Sequence of chain 1.B:
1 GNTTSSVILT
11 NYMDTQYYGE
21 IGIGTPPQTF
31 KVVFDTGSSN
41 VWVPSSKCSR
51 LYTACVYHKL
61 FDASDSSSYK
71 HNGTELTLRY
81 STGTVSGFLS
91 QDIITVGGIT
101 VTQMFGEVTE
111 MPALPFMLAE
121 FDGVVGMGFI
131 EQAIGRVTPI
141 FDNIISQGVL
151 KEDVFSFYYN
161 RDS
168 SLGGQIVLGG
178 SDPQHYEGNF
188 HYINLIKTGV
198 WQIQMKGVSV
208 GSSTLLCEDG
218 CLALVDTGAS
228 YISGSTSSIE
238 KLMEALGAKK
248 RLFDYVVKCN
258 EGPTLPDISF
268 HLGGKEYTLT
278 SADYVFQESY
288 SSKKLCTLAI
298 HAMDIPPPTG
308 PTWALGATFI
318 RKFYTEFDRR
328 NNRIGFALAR

Sequence of chain 1.A:
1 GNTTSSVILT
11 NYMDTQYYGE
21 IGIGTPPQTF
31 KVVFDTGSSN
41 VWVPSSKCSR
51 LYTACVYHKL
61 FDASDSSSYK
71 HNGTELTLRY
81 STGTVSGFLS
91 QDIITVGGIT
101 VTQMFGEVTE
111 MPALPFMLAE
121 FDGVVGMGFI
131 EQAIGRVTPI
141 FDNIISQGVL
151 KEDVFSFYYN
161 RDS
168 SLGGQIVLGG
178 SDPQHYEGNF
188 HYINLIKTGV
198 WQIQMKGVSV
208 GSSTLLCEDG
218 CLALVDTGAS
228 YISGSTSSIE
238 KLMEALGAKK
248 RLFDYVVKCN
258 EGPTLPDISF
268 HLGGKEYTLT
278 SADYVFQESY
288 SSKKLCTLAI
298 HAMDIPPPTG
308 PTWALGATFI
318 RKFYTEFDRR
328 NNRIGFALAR

Binding-site contacts:
Ligand atom O24 contacts residue GLY225 of chain 1.A at 3.1 Å (h-bond).
Ligand atom O38 contacts residue ASP223 of chain 1.A at 2.4 Å (salt-bridge).
Ligand atom C25 contacts residue TYR17 of chain 1.A at 3.5 Å (hydrophobic).
Ligand atom C08 contacts residue PHE121 of chain 1.A at 3.5 Å (hydrophobic).
Ligand atom C25 contacts residue TYR159 of chain 1.A at 3.5 Å (hydrophobic).
Ligand atom C29 contacts residue LEU249 of chain 1.B at 3.6 Å (hydrophobic).
Ligand atom O24 contacts residue ALA226 of chain 1.A at 3.4 Å (h-bond).
Ligand atom C25 contacts residue ALA226 of chain 1.A at 3.5 Å (hydrophobic).
Ligand atom C39 contacts residue ASP35 of chain 1.A at 2.9 Å.
Ligand atom C22 contacts residue GLY225 of chain 1.A at 3.3 Å.
Ligand atom O17 contacts residue 9JD1 of chain 1.F at 3.5 Å (h-bond).
Ligand atom C36 contacts residue ASP223 of chain 1.A at 3.4 Å.
Ligand atom O34 contacts residue SER81 of chain 1.A at 3.3 Å (h-bond).
Ligand atom O17 contacts residue SER227 of chain 1.A at 2.5 Å (h-bond).
Ligand atom C13 contacts residue GLN16 of chain 1.A at 3.2 Å.
Ligand atom C18 contacts residue GLY225 of chain 1.A at 3.2 Å.
Ligand atom C06 contacts residue PRO115 of chain 1.A at 3.5 Å (hydrophobic).
Ligand atom C22 contacts residue THR15 of chain 1.A at 3.5 Å.
Ligand atom C01 contacts residue VAL124 of chain 1.A at 3.1 Å (hydrophobic).
Ligand atom C32 contacts residue 9JD1 of chain 1.F at 3.3 Å.
Ligand atom C39 contacts residue ASP223 of chain 1.A at 3.4 Å.
Ligand atom C35 contacts residue GLY225 of chain 1.A at 3.5 Å.
Ligand atom C20 contacts residue GLY225 of chain 1.A at 3.5 Å.
Ligand atom C16 contacts residue SER227 of chain 1.A at 3.4 Å.
Ligand atom F11 contacts residue PRO115 of chain 1.A at 3.4 Å.
Ligand atom O38 contacts residue ALA226 of chain 1.A at 3.6 Å.
Ligand atom O23 contacts residue THR15 of chain 1.A at 3.4 Å (h-bond).
Ligand atom C13 contacts residue 9JD1 of chain 1.F at 3.6 Å.
Ligand atom O24 contacts residue THR224 of chain 1.A at 3.1 Å (h-bond).
Ligand atom C14 contacts residue 9JD1 of chain 1.F at 3.4 Å.
Ligand atom N21 contacts residue GLY225 of chain 1.A at 2.5 Å (h-bond).
Ligand atom C19 contacts residue SER227 of chain 1.A at 3.6 Å.
Ligand atom C05 contacts residue THR82 of chain 1.A at 3.6 Å.
Ligand atom N31 contacts residue 9JD1 of chain 1.F at 3.3 Å (h-bond).
Ligand atom C18 contacts residue SER227 of chain 1.A at 3.1 Å.
Ligand atom C30 contacts residue 9JD1 of chain 1.F at 3.5 Å.
Ligand atom O23 contacts residue GLN16 of chain 1.A at 3.2 Å.
Ligand atom C25 contacts residue THR224 of chain 1.A at 3.0 Å.
Ligand atom N40 contacts residue ASP35 of chain 1.A at 2.1 Å (salt-bridge).
Ligand atom O23 contacts residue TYR17 of chain 1.A at 2.7 Å (h-bond).

A small-molecule ligand and the protein it binds are described below.
Small molecule (SMILES): CCc1cccc(-c2c(F)cccc2[C@](O)(CCCNC(=O)OC)[C@@H]2CCCN(C(=O)C[C@H](O)CN)C2)c1